Sequence of chain 2.A:
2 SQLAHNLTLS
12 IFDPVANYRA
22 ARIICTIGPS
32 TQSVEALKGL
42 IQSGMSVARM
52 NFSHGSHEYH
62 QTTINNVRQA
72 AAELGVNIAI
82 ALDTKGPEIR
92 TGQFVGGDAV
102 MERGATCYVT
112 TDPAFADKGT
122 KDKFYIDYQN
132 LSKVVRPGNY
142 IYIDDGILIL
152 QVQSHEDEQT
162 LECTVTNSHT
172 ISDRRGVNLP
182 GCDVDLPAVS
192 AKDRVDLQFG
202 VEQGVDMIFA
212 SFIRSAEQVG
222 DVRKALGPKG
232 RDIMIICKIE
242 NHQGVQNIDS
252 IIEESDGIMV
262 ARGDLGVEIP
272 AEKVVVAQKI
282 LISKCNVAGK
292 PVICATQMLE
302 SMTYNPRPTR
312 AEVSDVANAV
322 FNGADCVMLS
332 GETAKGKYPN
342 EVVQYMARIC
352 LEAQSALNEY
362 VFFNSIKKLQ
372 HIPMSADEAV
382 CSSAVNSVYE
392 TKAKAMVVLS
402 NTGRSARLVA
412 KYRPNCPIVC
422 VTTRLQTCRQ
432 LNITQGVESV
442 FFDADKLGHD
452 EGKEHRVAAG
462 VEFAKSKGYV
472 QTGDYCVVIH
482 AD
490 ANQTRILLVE

The small molecule below binds the protein below.
Small molecule (SMILES): O=S(=O)(O)c1ccc2sc(S(=O)(=O)O)nc2c1

Binding-site contacts:
Ligand atom S20 contacts residue ASN52 of chain 2.A at 3.6 Å.
Ligand atom S20 contacts residue GLY332 of chain 2.A at 4.3 Å.
Ligand atom O26 contacts residue HIS55 of chain 2.A at 4.4 Å.
Ligand atom S20 contacts residue ALA335 of chain 2.A at 4.2 Å.
Ligand atom C3 contacts residue ALA335 of chain 2.A at 4.4 Å (hydrophobic).
Ligand atom C1 contacts residue HIS55 of chain 2.A at 4.3 Å.
Ligand atom O26 contacts residue ASN52 of chain 2.A at 3.7 Å.
Ligand atom O22 contacts residue ALA335 of chain 2.A at 3.5 Å.
Ligand atom S13 contacts residue ASN52 of chain 2.A at 3.8 Å.
Ligand atom O22 contacts residue THR27 of chain 2.A at 4.5 Å.
Ligand atom C14 contacts residue HIS55 of chain 2.A at 4.0 Å.
Ligand atom S20 contacts residue THR27 of chain 2.A at 4.4 Å.
Ligand atom C2 contacts residue ALA335 of chain 2.A at 4.5 Å (hydrophobic).
Ligand atom O22 contacts residue SER331 of chain 2.A at 3.2 Å.
Ligand atom C2 contacts residue LYS336 of chain 2.A at 4.5 Å.
Ligand atom N15 contacts residue LYS336 of chain 2.A at 4.1 Å.
Ligand atom O24 contacts residue ASN52 of chain 2.A at 2.8 Å (h-bond).
Ligand atom C1 contacts residue LYS336 of chain 2.A at 4.0 Å.
Ligand atom O30 contacts residue PRO30 of chain 2.A at 3.6 Å.
Ligand atom N15 contacts residue ALA335 of chain 2.A at 4.2 Å.
Ligand atom O24 contacts residue SER331 of chain 2.A at 4.4 Å.
Ligand atom S13 contacts residue THR27 of chain 2.A at 4.2 Å.
Ligand atom O22 contacts residue GLY332 of chain 2.A at 2.9 Å (h-bond).
Ligand atom C3 contacts residue HIS55 of chain 2.A at 3.6 Å.
Ligand atom N15 contacts residue HIS55 of chain 2.A at 4.0 Å.
Ligand atom C14 contacts residue ASN52 of chain 2.A at 4.0 Å.
Ligand atom O24 contacts residue ARG50 of chain 2.A at 3.3 Å (salt-bridge).
Ligand atom S13 contacts residue HIS55 of chain 2.A at 3.9 Å.
Ligand atom C4 contacts residue HIS55 of chain 2.A at 4.0 Å.
Ligand atom C4 contacts residue PRO30 of chain 2.A at 4.3 Å (hydrophobic).
Ligand atom C2 contacts residue HIS55 of chain 2.A at 3.8 Å.
Ligand atom C5 contacts residue PRO30 of chain 2.A at 4.0 Å (hydrophobic).
Ligand atom O24 contacts residue THR27 of chain 2.A at 3.5 Å.
Ligand atom O32 contacts residue LYS336 of chain 2.A at 3.8 Å.
Ligand atom C14 contacts residue ALA335 of chain 2.A at 3.9 Å (hydrophobic).
Ligand atom S13 contacts residue ALA335 of chain 2.A at 4.0 Å.
Ligand atom S28 contacts residue PRO30 of chain 2.A at 4.5 Å.
Ligand atom C6 contacts residue PRO30 of chain 2.A at 4.4 Å (hydrophobic).
Ligand atom C5 contacts residue HIS55 of chain 2.A at 4.3 Å.